This small molecule binds to this protein.
Small molecule (SMILES): CC(=O)N[C@@H]1[C@@H](O)[C@H](O)[C@@H](CO)O[C@H]1O

Binding-site contacts:
Ligand atom C1 contacts residue THR1097 of chain 1.A at 3.6 Å.
Ligand atom O3 contacts residue THR1097 of chain 1.A at 4.2 Å.
Ligand atom C2 contacts residue ASN1095 of chain 1.A at 2.5 Å.
Ligand atom C1 contacts residue ASN1095 of chain 1.A at 1.5 Å.
Ligand atom N2 contacts residue THR1097 of chain 1.A at 2.9 Å (h-bond).
Ligand atom C3 contacts residue THR1097 of chain 1.A at 3.6 Å.
Ligand atom C7 contacts residue ASN1095 of chain 1.A at 3.5 Å.
Ligand atom C8 contacts residue GLY1096 of chain 1.A at 4.2 Å.
Ligand atom C5 contacts residue ASN1095 of chain 1.A at 3.7 Å.
Ligand atom O5 contacts residue ASN1095 of chain 1.A at 2.4 Å (h-bond).
Ligand atom C3 contacts residue ASN1095 of chain 1.A at 3.9 Å.
Ligand atom O5 contacts residue PHE1100 of chain 1.A at 3.6 Å.
Ligand atom C8 contacts residue THR1097 of chain 1.A at 3.9 Å.
Ligand atom C5 contacts residue HIS1098 of chain 1.A at 4.1 Å.
Ligand atom O7 contacts residue ASN1095 of chain 1.A at 3.6 Å.
Ligand atom C6 contacts residue PHE1100 of chain 1.A at 4.1 Å (hydrophobic).
Ligand atom C4 contacts residue ASN1095 of chain 1.A at 4.3 Å.
Ligand atom N2 contacts residue ASN1095 of chain 1.A at 2.9 Å (h-bond).
Ligand atom C7 contacts residue THR1097 of chain 1.A at 4.0 Å.
Ligand atom C8 contacts residue ASN1095 of chain 1.A at 3.1 Å.
Ligand atom C3 contacts residue HIS1098 of chain 1.A at 4.2 Å.
Ligand atom C1 contacts residue HIS1098 of chain 1.A at 4.2 Å.
Ligand atom C5 contacts residue PHE1100 of chain 1.A at 4.2 Å (hydrophobic).
Ligand atom C1 contacts residue PHE1100 of chain 1.A at 4.2 Å (hydrophobic).
Ligand atom C2 contacts residue THR1097 of chain 1.A at 3.6 Å.

Sequence of chain 1.A:
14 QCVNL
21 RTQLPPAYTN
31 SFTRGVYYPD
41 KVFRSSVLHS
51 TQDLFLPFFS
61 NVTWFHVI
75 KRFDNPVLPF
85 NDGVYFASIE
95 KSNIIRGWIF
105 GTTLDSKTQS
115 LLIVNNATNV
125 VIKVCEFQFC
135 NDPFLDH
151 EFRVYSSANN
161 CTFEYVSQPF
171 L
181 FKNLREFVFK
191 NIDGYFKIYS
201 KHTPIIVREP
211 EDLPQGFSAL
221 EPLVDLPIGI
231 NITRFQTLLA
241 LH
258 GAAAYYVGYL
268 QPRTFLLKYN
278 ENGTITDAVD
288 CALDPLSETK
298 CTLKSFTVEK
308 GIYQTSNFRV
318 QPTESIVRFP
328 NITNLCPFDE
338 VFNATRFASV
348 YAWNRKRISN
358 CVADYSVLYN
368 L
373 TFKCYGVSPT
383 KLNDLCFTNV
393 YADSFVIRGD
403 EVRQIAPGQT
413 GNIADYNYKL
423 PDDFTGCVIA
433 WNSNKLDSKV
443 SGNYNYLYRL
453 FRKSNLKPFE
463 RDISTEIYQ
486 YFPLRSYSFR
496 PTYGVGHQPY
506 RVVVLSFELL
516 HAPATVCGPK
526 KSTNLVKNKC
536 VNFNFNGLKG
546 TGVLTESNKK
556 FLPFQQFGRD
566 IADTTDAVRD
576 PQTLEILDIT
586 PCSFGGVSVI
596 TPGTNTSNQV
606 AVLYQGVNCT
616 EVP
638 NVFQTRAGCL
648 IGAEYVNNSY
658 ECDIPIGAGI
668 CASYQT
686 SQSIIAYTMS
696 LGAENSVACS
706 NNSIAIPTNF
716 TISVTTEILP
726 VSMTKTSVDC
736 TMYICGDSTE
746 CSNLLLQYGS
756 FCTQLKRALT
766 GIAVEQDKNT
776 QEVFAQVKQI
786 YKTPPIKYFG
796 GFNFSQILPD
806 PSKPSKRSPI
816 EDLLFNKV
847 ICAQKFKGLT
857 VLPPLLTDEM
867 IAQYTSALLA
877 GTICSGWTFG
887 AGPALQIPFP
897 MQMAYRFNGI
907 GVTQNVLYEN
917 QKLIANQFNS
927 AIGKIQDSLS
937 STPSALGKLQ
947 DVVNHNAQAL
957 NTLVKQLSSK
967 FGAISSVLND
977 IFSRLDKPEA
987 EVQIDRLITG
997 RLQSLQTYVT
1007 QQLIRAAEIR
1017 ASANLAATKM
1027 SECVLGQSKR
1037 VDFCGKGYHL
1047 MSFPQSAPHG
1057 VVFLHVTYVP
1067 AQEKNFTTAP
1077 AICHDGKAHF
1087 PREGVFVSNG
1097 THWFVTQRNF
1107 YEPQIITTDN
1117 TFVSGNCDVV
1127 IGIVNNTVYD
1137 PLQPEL